A small-molecule ligand and the protein it binds are described below.
Small molecule (SMILES): Cc1onc(-c2ccc(Cl)o2)c1-c1ccccc1

Binding-site contacts:
Ligand atom C3 contacts residue ILE523 of chain 1.A at 3.7 Å (hydrophobic).
Ligand atom C1 contacts residue PHE518 of chain 1.A at 3.0 Å (hydrophobic).
Ligand atom C14 contacts residue ALA527 of chain 1.A at 3.9 Å (hydrophobic).
Ligand atom O17 contacts residue TYR355 of chain 1.A at 3.5 Å (h-bond).
Ligand atom C9 contacts residue MET522 of chain 1.A at 3.7 Å (hydrophobic).
Ligand atom CL contacts residue BOG1 of chain 1.K at 3.7 Å.
Ligand atom C8 contacts residue ILE523 of chain 1.A at 4.0 Å (hydrophobic).
Ligand atom C10 contacts residue ALA527 of chain 1.A at 3.8 Å (hydrophobic).
Ligand atom C4 contacts residue SER353 of chain 1.A at 4.0 Å.
Ligand atom N5 contacts residue SER353 of chain 1.A at 3.1 Å.
Ligand atom C15 contacts residue ALA527 of chain 1.A at 3.8 Å (hydrophobic).
Ligand atom O17 contacts residue ARG120 of chain 1.A at 3.8 Å.
Ligand atom C2 contacts residue LEU352 of chain 1.A at 3.8 Å (hydrophobic).
Ligand atom C8 contacts residue MET522 of chain 1.A at 3.9 Å (hydrophobic).
Ligand atom C12 contacts residue VAL349 of chain 1.A at 3.6 Å (hydrophobic).
Ligand atom C4 contacts residue ILE523 of chain 1.A at 4.1 Å (hydrophobic).
Ligand atom C1 contacts residue LEU352 of chain 1.A at 3.2 Å (hydrophobic).
Ligand atom N5 contacts residue TYR355 of chain 1.A at 3.7 Å.
Ligand atom CL contacts residue ARG120 of chain 1.A at 2.7 Å.
Ligand atom O17 contacts residue ALA527 of chain 1.A at 3.9 Å.
Ligand atom C2 contacts residue ILE523 of chain 1.A at 3.2 Å (hydrophobic).
Ligand atom C16 contacts residue ALA527 of chain 1.A at 3.8 Å (hydrophobic).
Ligand atom C16 contacts residue ARG120 of chain 1.A at 3.6 Å.
Ligand atom C15 contacts residue LEU531 of chain 1.A at 3.4 Å (hydrophobic).
Ligand atom C10 contacts residue SER530 of chain 1.A at 2.9 Å.
Ligand atom CL contacts residue VAL116 of chain 1.A at 3.5 Å.
Ligand atom C12 contacts residue LEU352 of chain 1.A at 4.0 Å (hydrophobic).
Ligand atom O6 contacts residue ILE523 of chain 1.A at 3.2 Å.
Ligand atom C13 contacts residue ALA527 of chain 1.A at 3.9 Å (hydrophobic).
Ligand atom C9 contacts residue GLY526 of chain 1.A at 3.3 Å.
Ligand atom O6 contacts residue LEU352 of chain 1.A at 3.5 Å (h-bond).
Ligand atom C2 contacts residue SER353 of chain 1.A at 3.8 Å.
Ligand atom C9 contacts residue ALA527 of chain 1.A at 3.4 Å (hydrophobic).
Ligand atom C8 contacts residue ALA527 of chain 1.A at 3.8 Å (hydrophobic).
Ligand atom N5 contacts residue ILE523 of chain 1.A at 3.8 Å.
Ligand atom C10 contacts residue GLY526 of chain 1.A at 3.5 Å.
Ligand atom O6 contacts residue SER353 of chain 1.A at 2.8 Å.
Ligand atom C1 contacts residue ILE523 of chain 1.A at 3.4 Å (hydrophobic).
Ligand atom C14 contacts residue VAL349 of chain 1.A at 3.4 Å (hydrophobic).
Ligand atom C11 contacts residue SER530 of chain 1.A at 3.1 Å.

Sequence of chain 1.A:
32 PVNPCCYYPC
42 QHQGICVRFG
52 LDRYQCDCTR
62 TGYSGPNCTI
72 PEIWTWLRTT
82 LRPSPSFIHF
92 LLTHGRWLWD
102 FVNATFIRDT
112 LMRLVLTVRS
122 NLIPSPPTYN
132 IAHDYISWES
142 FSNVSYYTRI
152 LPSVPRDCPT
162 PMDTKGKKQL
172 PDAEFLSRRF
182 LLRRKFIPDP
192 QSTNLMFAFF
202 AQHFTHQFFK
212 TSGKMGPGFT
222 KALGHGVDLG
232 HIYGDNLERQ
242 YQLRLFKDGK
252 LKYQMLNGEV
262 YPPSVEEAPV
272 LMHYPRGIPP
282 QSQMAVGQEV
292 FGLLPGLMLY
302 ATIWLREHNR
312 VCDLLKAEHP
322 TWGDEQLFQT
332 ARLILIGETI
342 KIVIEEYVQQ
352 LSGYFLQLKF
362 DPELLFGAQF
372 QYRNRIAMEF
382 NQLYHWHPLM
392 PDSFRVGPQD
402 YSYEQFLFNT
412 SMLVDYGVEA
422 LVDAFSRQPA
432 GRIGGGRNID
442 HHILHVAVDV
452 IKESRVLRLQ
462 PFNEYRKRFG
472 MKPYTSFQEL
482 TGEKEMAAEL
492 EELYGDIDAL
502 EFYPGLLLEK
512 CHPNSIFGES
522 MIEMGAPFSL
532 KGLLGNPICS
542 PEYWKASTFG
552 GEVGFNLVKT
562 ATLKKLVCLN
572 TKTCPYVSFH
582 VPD